The protein below binds the small molecule below.
Small molecule (SMILES): C[C@@H]1O[C@@H](O)[C@@H](O)[C@H](O)[C@@H]1O

Binding-site contacts:
Ligand atom O3 contacts residue VAL280 of chain 1.A at 3.5 Å (h-bond).
Ligand atom C1 contacts residue NAG1 of chain 1.Q at 4.0 Å.
Ligand atom O2 contacts residue NAG1 of chain 1.Q at 4.4 Å.
Ligand atom C3 contacts residue PHE278 of chain 1.A at 4.1 Å (hydrophobic).
Ligand atom C3 contacts residue NAG1 of chain 1.Q at 4.3 Å.
Ligand atom C6 contacts residue LYS248 of chain 1.A at 3.9 Å.
Ligand atom O5 contacts residue NAG1 of chain 1.R at 4.1 Å.
Ligand atom C5 contacts residue ASN245 of chain 1.A at 3.5 Å.
Ligand atom O3 contacts residue PRO281 of chain 1.A at 4.0 Å.
Ligand atom C1 contacts residue NAG1 of chain 1.R at 3.4 Å.
Ligand atom C5 contacts residue LYS248 of chain 1.A at 4.4 Å.
Ligand atom O5 contacts residue LYS248 of chain 1.A at 4.0 Å.
Ligand atom C6 contacts residue LEU249 of chain 1.A at 4.1 Å (hydrophobic).
Ligand atom C6 contacts residue PHE278 of chain 1.A at 4.4 Å (hydrophobic).
Ligand atom C2 contacts residue NAG1 of chain 1.Q at 4.4 Å.
Ligand atom C2 contacts residue NAG1 of chain 1.R at 4.1 Å.
Ligand atom C5 contacts residue PHE278 of chain 1.A at 4.4 Å (hydrophobic).
Ligand atom C5 contacts residue NAG1 of chain 1.Q at 4.3 Å.
Ligand atom O3 contacts residue PHE278 of chain 1.A at 3.7 Å.
Ligand atom C4 contacts residue ASN245 of chain 1.A at 4.3 Å.
Ligand atom C6 contacts residue ASN245 of chain 1.A at 3.4 Å.
Ligand atom C4 contacts residue PHE278 of chain 1.A at 3.2 Å (hydrophobic).
Ligand atom O2 contacts residue NAG1 of chain 1.R at 3.0 Å.
Ligand atom O4 contacts residue PHE278 of chain 1.A at 2.7 Å (h-bond).

Sequence of chain 1.A:
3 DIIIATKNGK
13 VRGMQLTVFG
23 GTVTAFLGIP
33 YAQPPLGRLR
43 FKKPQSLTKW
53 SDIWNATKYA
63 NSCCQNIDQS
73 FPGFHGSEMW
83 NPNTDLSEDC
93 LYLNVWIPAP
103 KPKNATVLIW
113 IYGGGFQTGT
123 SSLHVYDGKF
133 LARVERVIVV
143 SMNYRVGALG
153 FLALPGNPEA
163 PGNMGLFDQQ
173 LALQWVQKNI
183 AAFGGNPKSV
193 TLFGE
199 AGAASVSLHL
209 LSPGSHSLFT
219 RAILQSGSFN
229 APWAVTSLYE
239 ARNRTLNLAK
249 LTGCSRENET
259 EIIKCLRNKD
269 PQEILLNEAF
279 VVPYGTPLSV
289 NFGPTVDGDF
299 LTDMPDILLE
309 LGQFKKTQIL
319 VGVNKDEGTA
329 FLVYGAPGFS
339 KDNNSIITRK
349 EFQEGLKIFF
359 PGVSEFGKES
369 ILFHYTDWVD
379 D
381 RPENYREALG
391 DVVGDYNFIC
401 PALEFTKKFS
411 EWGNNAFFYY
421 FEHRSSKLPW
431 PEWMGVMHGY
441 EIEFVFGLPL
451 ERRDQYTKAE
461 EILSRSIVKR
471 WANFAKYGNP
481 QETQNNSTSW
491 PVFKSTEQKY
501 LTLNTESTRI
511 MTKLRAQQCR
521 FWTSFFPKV